The small molecule below binds the protein below.
Small molecule (SMILES): CC[C@H](C)[C@H](NC(=O)[C@H](CC(N)=O)NC(=O)[C@H](CC(C)C)NC(=O)[C@H](CO)NC(=O)CNC(=O)[C@@H](N)CO)C(=O)NCC(=O)N[C@@H](CO)C(=O)N[C@@H](CC(C)C)C(=O)N[C@H](C=O)CCCCN

Binding-site contacts:
Ligand atom N contacts residue ARG34 of chain 1.A at 3.9 Å.
Ligand atom CE contacts residue VAL37 of chain 1.A at 3.7 Å (hydrophobic).
Ligand atom NZ contacts residue THR217 of chain 1.A at 3.8 Å.
Ligand atom CE contacts residue VAL36 of chain 1.A at 3.7 Å (hydrophobic).
Ligand atom CG contacts residue ILE230 of chain 1.A at 3.6 Å (hydrophobic).
Ligand atom CD1 contacts residue ILE230 of chain 1.A at 3.5 Å (hydrophobic).
Ligand atom CG2 contacts residue LEU31 of chain 1.A at 3.8 Å (hydrophobic).
Ligand atom O contacts residue LEU4 of chain 1.A at 3.7 Å.
Ligand atom O contacts residue SER231 of chain 1.A at 3.2 Å.
Ligand atom O contacts residue ARG34 of chain 1.A at 2.8 Å (salt-bridge).
Ligand atom CD1 contacts residue LYS28 of chain 1.A at 3.4 Å.
Ligand atom OG contacts residue ARG34 of chain 1.A at 3.7 Å.
Ligand atom N contacts residue ASP229 of chain 1.A at 2.8 Å (salt-bridge).
Ligand atom C contacts residue ASP229 of chain 1.A at 3.8 Å.
Ligand atom CD2 contacts residue GLU20 of chain 1.A at 3.6 Å.
Ligand atom N contacts residue ARG34 of chain 1.A at 3.7 Å.
Ligand atom CB contacts residue ILE230 of chain 1.A at 3.6 Å (hydrophobic).
Ligand atom C contacts residue SER231 of chain 1.A at 3.8 Å.
Ligand atom O contacts residue ARG6 of chain 1.A at 3.4 Å (salt-bridge).
Ligand atom CD1 contacts residue LEU27 of chain 1.A at 3.8 Å (hydrophobic).
Ligand atom O contacts residue ILE232 of chain 1.A at 3.6 Å (h-bond).
Ligand atom CA contacts residue ASP229 of chain 1.A at 3.6 Å.
Ligand atom CD1 contacts residue LEU27 of chain 1.A at 3.6 Å (hydrophobic).
Ligand atom CD1 contacts residue LEU31 of chain 1.A at 3.6 Å (hydrophobic).
Ligand atom CB contacts residue VAL39 of chain 1.A at 3.8 Å (hydrophobic).
Ligand atom CE contacts residue ARG35 of chain 1.A at 3.8 Å.
Ligand atom CB contacts residue ARG35 of chain 1.A at 3.4 Å.
Ligand atom CA contacts residue ARG35 of chain 1.A at 3.8 Å.
Ligand atom CB contacts residue SER24 of chain 1.A at 3.8 Å.
Ligand atom N contacts residue ASP229 of chain 1.A at 3.2 Å (salt-bridge).
Ligand atom CG contacts residue ARG35 of chain 1.A at 3.1 Å.
Ligand atom OG contacts residue ASP229 of chain 1.A at 3.6 Å.
Ligand atom O contacts residue ASN2 of chain 1.A at 3.8 Å.
Ligand atom N contacts residue ARG34 of chain 1.A at 3.4 Å (salt-bridge).
Ligand atom CA contacts residue ASP229 of chain 1.A at 3.8 Å.
Ligand atom CA contacts residue SER231 of chain 1.A at 3.6 Å.
Ligand atom C contacts residue ARG34 of chain 1.A at 3.7 Å.
Ligand atom CD2 contacts residue SER24 of chain 1.A at 3.5 Å.
Ligand atom CA contacts residue ARG6 of chain 1.A at 3.7 Å.
Ligand atom N contacts residue ILE230 of chain 1.A at 3.1 Å (h-bond).

Sequence of chain 1.A:
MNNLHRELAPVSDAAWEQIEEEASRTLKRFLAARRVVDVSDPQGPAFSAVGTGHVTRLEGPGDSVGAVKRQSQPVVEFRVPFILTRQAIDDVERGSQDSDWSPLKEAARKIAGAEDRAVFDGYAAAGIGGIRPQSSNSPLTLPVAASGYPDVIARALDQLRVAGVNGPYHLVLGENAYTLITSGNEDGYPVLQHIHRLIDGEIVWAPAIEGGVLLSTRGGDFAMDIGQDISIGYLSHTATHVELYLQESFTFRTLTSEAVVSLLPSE